Sequence of chain 1.N:
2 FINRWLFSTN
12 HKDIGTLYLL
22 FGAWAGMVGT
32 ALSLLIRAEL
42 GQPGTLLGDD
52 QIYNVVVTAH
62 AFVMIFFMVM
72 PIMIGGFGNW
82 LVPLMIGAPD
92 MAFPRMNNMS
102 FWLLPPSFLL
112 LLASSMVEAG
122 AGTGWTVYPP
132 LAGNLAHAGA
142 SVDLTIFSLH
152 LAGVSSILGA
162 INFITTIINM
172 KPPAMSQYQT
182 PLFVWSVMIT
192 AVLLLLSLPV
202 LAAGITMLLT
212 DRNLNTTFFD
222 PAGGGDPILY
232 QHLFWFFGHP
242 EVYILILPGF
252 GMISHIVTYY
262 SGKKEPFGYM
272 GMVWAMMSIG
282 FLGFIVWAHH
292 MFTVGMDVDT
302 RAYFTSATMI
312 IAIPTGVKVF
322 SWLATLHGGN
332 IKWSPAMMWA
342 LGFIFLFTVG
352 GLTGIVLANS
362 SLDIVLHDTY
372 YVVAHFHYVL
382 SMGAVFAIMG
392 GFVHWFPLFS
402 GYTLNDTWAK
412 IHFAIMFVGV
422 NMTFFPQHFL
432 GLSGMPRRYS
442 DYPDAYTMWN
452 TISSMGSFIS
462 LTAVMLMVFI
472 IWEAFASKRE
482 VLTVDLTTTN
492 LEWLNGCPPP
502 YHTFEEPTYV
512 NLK

The protein below binds the small molecule below.
Small molecule (SMILES): C[C@H](CCC(=O)O)[C@H]1CC[C@H]2[C@@H]3[C@H](O)C[C@@H]4C[C@H](O)CC[C@]4(C)[C@H]3C[C@H](O)[C@]12C

Binding-site contacts:
Ligand atom C6 contacts residue TRP275 of chain 1.N at 3.7 Å (hydrophobic).
Ligand atom C16 contacts residue EDO1 of chain 1.JE at 4.0 Å.
Ligand atom C6 contacts residue THR66 of chain 1.O at 4.0 Å.
Ligand atom C3 contacts residue GLU62 of chain 1.O at 4.2 Å.
Ligand atom O7 contacts residue GLU62 of chain 1.O at 2.8 Å (salt-bridge).
Ligand atom C4 contacts residue GLU62 of chain 1.O at 3.8 Å.
Ligand atom C19 contacts residue TRP275 of chain 1.N at 3.8 Å (hydrophobic).
Ligand atom C15 contacts residue TRP275 of chain 1.N at 3.8 Å (hydrophobic).
Ligand atom C18 contacts residue TRP275 of chain 1.N at 3.9 Å (hydrophobic).
Ligand atom C24 contacts residue MET271 of chain 1.N at 3.8 Å (hydrophobic).
Ligand atom C16 contacts residue MET271 of chain 1.N at 3.8 Å (hydrophobic).
Ligand atom C16 contacts residue GLY272 of chain 1.N at 4.3 Å.
Ligand atom C23 contacts residue EDO1 of chain 1.JE at 4.5 Å.
Ligand atom C23 contacts residue MET271 of chain 1.N at 4.4 Å (hydrophobic).
Ligand atom O3 contacts residue GLU62 of chain 1.O at 3.8 Å.
Ligand atom O7 contacts residue EDO1 of chain 1.JE at 4.1 Å.
Ligand atom O26 contacts residue MET271 of chain 1.N at 3.9 Å.
Ligand atom O3 contacts residue THR63 of chain 1.O at 3.0 Å (h-bond).
Ligand atom O25 contacts residue MET271 of chain 1.N at 3.5 Å.
Ligand atom C17 contacts residue EDO1 of chain 1.JE at 4.3 Å.
Ligand atom C15 contacts residue EDO1 of chain 1.JE at 4.3 Å.
Ligand atom C3 contacts residue THR63 of chain 1.O at 4.2 Å.
Ligand atom C15 contacts residue GLY272 of chain 1.N at 3.9 Å.
Ligand atom C4 contacts residue THR66 of chain 1.O at 4.1 Å.
Ligand atom C5 contacts residue THR66 of chain 1.O at 3.9 Å.
Ligand atom C8 contacts residue TRP275 of chain 1.N at 4.3 Å (hydrophobic).
Ligand atom C22 contacts residue MET271 of chain 1.N at 3.8 Å (hydrophobic).
Ligand atom C7 contacts residue GLU62 of chain 1.O at 3.7 Å.
Ligand atom C15 contacts residue MET271 of chain 1.N at 3.9 Å (hydrophobic).
Ligand atom C7 contacts residue TRP275 of chain 1.N at 4.0 Å (hydrophobic).
Ligand atom C6 contacts residue GLU62 of chain 1.O at 4.2 Å.

Sequence of chain 1.O:
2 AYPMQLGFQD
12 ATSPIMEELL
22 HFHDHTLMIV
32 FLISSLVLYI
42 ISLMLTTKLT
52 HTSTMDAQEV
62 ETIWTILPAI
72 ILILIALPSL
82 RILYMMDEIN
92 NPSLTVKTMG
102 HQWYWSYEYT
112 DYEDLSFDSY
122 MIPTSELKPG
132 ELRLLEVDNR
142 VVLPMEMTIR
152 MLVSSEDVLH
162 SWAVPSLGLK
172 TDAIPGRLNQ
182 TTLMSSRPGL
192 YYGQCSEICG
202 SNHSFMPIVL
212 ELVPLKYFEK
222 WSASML